Binding-site contacts:
Ligand atom OD1 contacts residue HIS175 of chain 1.A at 3.4 Å.
Ligand atom O contacts residue ARG365 of chain 1.A at 3.0 Å (salt-bridge).
Ligand atom CA contacts residue GLY174 of chain 1.A at 3.7 Å.
Ligand atom O contacts residue MET364 of chain 1.A at 3.6 Å.
Ligand atom N contacts residue PRO363 of chain 1.A at 3.5 Å (h-bond).
Ligand atom CG contacts residue GLY174 of chain 1.A at 3.7 Å.
Ligand atom C contacts residue GLY174 of chain 1.A at 3.6 Å.
Ligand atom CZ contacts residue THR172 of chain 1.A at 3.8 Å.
Ligand atom CB contacts residue PRO363 of chain 1.A at 3.8 Å (hydrophobic).
Ligand atom C contacts residue MET362 of chain 1.A at 3.4 Å (hydrophobic).
Ligand atom OD2 contacts residue GLY174 of chain 1.A at 3.6 Å (h-bond).
Ligand atom CD1 contacts residue HIS175 of chain 1.A at 3.6 Å.
Ligand atom CE1 contacts residue ARG152 of chain 1.A at 3.4 Å.
Ligand atom CB contacts residue GLY174 of chain 1.A at 3.5 Å.
Ligand atom CG contacts residue HIS175 of chain 1.A at 3.4 Å.
Ligand atom O contacts residue MET362 of chain 1.A at 3.2 Å.
Ligand atom CA contacts residue MET362 of chain 1.A at 3.3 Å (hydrophobic).
Ligand atom N contacts residue MET362 of chain 1.A at 3.6 Å.
Ligand atom CD1 contacts residue ARG176 of chain 1.A at 3.5 Å.
Ligand atom OE1 contacts residue TYR323 of chain 1.A at 3.8 Å.
Ligand atom CZ contacts residue GLY174 of chain 1.A at 3.6 Å.
Ligand atom CE2 contacts residue GLY174 of chain 1.A at 3.7 Å.
Ligand atom CE2 contacts residue THR172 of chain 1.A at 3.6 Å.
Ligand atom CA contacts residue GLY174 of chain 1.A at 3.5 Å.
Ligand atom C contacts residue ARG365 of chain 1.A at 3.5 Å.
Ligand atom CB contacts residue MET362 of chain 1.A at 3.6 Å (hydrophobic).
Ligand atom C contacts residue MET362 of chain 1.A at 3.6 Å (hydrophobic).
Ligand atom CG contacts residue GLY174 of chain 1.A at 3.7 Å.
Ligand atom CB contacts residue GLY174 of chain 1.A at 3.8 Å.
Ligand atom CD1 contacts residue LEU177 of chain 1.A at 3.7 Å (hydrophobic).
Ligand atom NE2 contacts residue MET362 of chain 1.A at 3.3 Å (h-bond).
Ligand atom CD2 contacts residue MET362 of chain 1.A at 3.2 Å (hydrophobic).
Ligand atom CZ contacts residue PRO242 of chain 1.A at 3.5 Å (hydrophobic).
Ligand atom O contacts residue MET362 of chain 1.A at 3.2 Å.
Ligand atom N contacts residue GLY174 of chain 1.A at 2.8 Å (h-bond).
Ligand atom CD2 contacts residue VAL360 of chain 1.A at 3.6 Å (hydrophobic).
Ligand atom OE1 contacts residue MET364 of chain 1.A at 3.5 Å.
Ligand atom CG contacts residue HIS175 of chain 1.A at 3.7 Å.
Ligand atom CD2 contacts residue VAL247 of chain 1.A at 3.6 Å (hydrophobic).
Ligand atom CE1 contacts residue PRO242 of chain 1.A at 3.8 Å (hydrophobic).

A protein and the small-molecule ligand that binds it are described below.
Small molecule (SMILES): CC(=O)N[C@@H](CCC(N)=O)C(=O)N[C@@H](C)C(=O)N[C@@H](CC(=O)O)C(=O)N[C@@H](CC(C)C)C(=O)N[C@@H](Cc1ccccc1)C(=O)O

Sequence of chain 1.A:
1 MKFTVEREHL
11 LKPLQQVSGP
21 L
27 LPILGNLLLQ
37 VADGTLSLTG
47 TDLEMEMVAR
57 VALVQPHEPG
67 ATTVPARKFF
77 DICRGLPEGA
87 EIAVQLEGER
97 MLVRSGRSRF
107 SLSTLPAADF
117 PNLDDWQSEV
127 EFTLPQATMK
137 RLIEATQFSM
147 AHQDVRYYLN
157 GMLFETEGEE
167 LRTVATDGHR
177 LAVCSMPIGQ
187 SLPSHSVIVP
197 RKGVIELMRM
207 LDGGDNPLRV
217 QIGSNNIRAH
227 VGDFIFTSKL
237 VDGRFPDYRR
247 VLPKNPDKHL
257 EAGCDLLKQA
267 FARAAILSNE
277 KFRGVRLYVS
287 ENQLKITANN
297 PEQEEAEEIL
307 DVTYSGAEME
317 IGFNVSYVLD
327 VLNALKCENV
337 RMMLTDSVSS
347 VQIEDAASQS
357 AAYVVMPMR